Binding-site contacts:
Ligand atom C7 contacts residue GLN217 of chain 1.B at 4.3 Å.
Ligand atom C2 contacts residue PRO83 of chain 1.B at 4.4 Å (hydrophobic).
Ligand atom C1 contacts residue ASN219 of chain 1.B at 1.3 Å.
Ligand atom N2 contacts residue ASN219 of chain 1.B at 3.1 Å (h-bond).
Ligand atom C7 contacts residue ARG82 of chain 1.B at 4.3 Å.
Ligand atom C5 contacts residue ARG82 of chain 1.B at 3.5 Å.
Ligand atom N2 contacts residue ARG82 of chain 1.B at 4.4 Å.
Ligand atom C3 contacts residue ARG82 of chain 1.B at 4.2 Å.
Ligand atom O6 contacts residue ARG82 of chain 1.B at 2.7 Å (salt-bridge).
Ligand atom O4 contacts residue ARG82 of chain 1.B at 4.5 Å.
Ligand atom C6 contacts residue PHE80 of chain 1.B at 4.0 Å (hydrophobic).
Ligand atom O5 contacts residue ASN219 of chain 1.B at 2.2 Å (h-bond).
Ligand atom O5 contacts residue PHE80 of chain 1.B at 4.0 Å.
Ligand atom C8 contacts residue PRO83 of chain 1.B at 4.0 Å (hydrophobic).
Ligand atom O5 contacts residue ARG82 of chain 1.B at 2.9 Å.
Ligand atom C7 contacts residue ASN219 of chain 1.B at 4.1 Å.
Ligand atom C8 contacts residue GLN217 of chain 1.B at 3.2 Å.
Ligand atom C7 contacts residue PRO83 of chain 1.B at 3.5 Å (hydrophobic).
Ligand atom O7 contacts residue ARG82 of chain 1.B at 3.5 Å.
Ligand atom C6 contacts residue ASN219 of chain 1.B at 4.4 Å.
Ligand atom C4 contacts residue ASN219 of chain 1.B at 4.1 Å.
Ligand atom C1 contacts residue PRO83 of chain 1.B at 4.2 Å (hydrophobic).
Ligand atom C6 contacts residue ARG82 of chain 1.B at 3.0 Å.
Ligand atom C4 contacts residue ARG82 of chain 1.B at 3.4 Å.
Ligand atom C1 contacts residue ARG82 of chain 1.B at 3.5 Å.
Ligand atom C2 contacts residue ASN219 of chain 1.B at 2.7 Å.
Ligand atom O7 contacts residue PRO83 of chain 1.B at 3.4 Å.
Ligand atom N2 contacts residue PRO83 of chain 1.B at 4.0 Å.
Ligand atom O3 contacts residue ARG82 of chain 1.B at 4.0 Å.
Ligand atom C5 contacts residue ASN219 of chain 1.B at 3.3 Å.
Ligand atom C3 contacts residue ASN219 of chain 1.B at 3.9 Å.
Ligand atom O6 contacts residue PHE80 of chain 1.B at 4.3 Å.
Ligand atom C2 contacts residue ARG82 of chain 1.B at 3.5 Å.

This small molecule binds to this protein.
Small molecule (SMILES): CC(=O)N[C@H]1[C@@H](O[C@H]2[C@H](O)[C@@H](NC(C)=O)CO[C@@H]2CO)O[C@H](CO)[C@@H](O)[C@@H]1O

Sequence of chain 1.B:
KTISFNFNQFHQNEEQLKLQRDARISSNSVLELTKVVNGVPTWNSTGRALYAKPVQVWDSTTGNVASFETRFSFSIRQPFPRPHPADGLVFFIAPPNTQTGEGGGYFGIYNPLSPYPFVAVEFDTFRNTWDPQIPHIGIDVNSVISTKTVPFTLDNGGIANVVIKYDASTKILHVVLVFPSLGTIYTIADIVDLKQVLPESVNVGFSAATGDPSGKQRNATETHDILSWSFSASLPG